Sequence of chain 1.D:
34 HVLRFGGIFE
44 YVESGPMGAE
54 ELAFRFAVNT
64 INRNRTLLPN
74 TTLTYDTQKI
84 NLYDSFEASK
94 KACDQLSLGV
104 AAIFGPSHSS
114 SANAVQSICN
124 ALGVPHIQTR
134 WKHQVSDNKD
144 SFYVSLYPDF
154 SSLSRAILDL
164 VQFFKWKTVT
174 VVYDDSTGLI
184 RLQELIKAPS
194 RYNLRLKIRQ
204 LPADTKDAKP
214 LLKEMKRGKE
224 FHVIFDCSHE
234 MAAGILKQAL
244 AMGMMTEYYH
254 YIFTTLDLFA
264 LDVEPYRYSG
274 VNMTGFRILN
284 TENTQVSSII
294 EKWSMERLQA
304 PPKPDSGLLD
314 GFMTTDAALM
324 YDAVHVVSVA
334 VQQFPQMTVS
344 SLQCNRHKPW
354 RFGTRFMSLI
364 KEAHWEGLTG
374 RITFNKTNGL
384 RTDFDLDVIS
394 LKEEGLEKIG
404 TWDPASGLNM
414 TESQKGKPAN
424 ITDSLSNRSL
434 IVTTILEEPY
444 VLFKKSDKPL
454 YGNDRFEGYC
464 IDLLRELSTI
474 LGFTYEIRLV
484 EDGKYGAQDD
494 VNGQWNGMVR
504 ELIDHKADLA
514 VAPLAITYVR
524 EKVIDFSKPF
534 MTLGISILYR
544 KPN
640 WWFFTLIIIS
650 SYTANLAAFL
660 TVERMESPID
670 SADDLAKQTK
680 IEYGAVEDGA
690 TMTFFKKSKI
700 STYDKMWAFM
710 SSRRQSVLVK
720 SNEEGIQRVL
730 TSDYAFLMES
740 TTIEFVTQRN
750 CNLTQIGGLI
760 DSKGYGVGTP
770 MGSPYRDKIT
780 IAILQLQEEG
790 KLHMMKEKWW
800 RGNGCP

Binding-site contacts:
Ligand atom O3 contacts residue ARG543 of chain 1.D at 2.5 Å (salt-bridge).
Ligand atom O6 contacts residue ASN546 of chain 1.D at 3.9 Å.
Ligand atom O7 contacts residue ASN546 of chain 1.D at 4.5 Å.
Ligand atom C7 contacts residue ARG543 of chain 1.D at 4.0 Å.
Ligand atom O5 contacts residue ASN546 of chain 1.D at 2.4 Å (h-bond).
Ligand atom C8 contacts residue NAG1 of chain 1.RA at 4.0 Å.
Ligand atom O7 contacts residue ARG543 of chain 1.D at 3.1 Å (salt-bridge).
Ligand atom C3 contacts residue ARG543 of chain 1.D at 3.9 Å.
Ligand atom O7 contacts residue LYS544 of chain 1.D at 4.2 Å.
Ligand atom C5 contacts residue ASN546 of chain 1.D at 3.7 Å.
Ligand atom C4 contacts residue ASN546 of chain 1.D at 4.3 Å.
Ligand atom C2 contacts residue ASN546 of chain 1.D at 2.5 Å.
Ligand atom C2 contacts residue ARG543 of chain 1.D at 4.4 Å.
Ligand atom C3 contacts residue ASN546 of chain 1.D at 3.8 Å.
Ligand atom N2 contacts residue ASN546 of chain 1.D at 2.9 Å (h-bond).
Ligand atom C7 contacts residue ASN546 of chain 1.D at 3.9 Å.
Ligand atom C8 contacts residue ASN751 of chain 1.D at 3.9 Å.
Ligand atom C1 contacts residue ASN546 of chain 1.D at 1.5 Å.

A small-molecule ligand and the protein it binds are described below.
Small molecule (SMILES): CC(=O)N[C@@H]1[C@@H](O)[C@H](O)[C@@H](CO)O[C@H]1O